Binding-site contacts:
Ligand atom C5 contacts residue ASN801 of chain 1.B at 3.7 Å.
Ligand atom C1 contacts residue ASN801 of chain 1.B at 1.4 Å.
Ligand atom N2 contacts residue ASN801 of chain 1.B at 2.9 Å (h-bond).
Ligand atom C3 contacts residue SER803 of chain 1.B at 4.2 Å.
Ligand atom C7 contacts residue ASN801 of chain 1.B at 3.5 Å.
Ligand atom C4 contacts residue SER803 of chain 1.B at 4.3 Å.
Ligand atom C2 contacts residue ASN801 of chain 1.B at 2.4 Å.
Ligand atom O7 contacts residue ASN801 of chain 1.B at 3.7 Å.
Ligand atom C2 contacts residue SER803 of chain 1.B at 4.2 Å.
Ligand atom C5 contacts residue GLN804 of chain 1.B at 4.0 Å.
Ligand atom C6 contacts residue SER803 of chain 1.B at 4.3 Å.
Ligand atom C3 contacts residue ASN801 of chain 1.B at 3.8 Å.
Ligand atom O5 contacts residue GLN804 of chain 1.B at 4.5 Å.
Ligand atom C5 contacts residue SER803 of chain 1.B at 3.4 Å.
Ligand atom C6 contacts residue GLN804 of chain 1.B at 4.1 Å.
Ligand atom O5 contacts residue ASN801 of chain 1.B at 2.4 Å (h-bond).
Ligand atom C1 contacts residue SER803 of chain 1.B at 3.2 Å.
Ligand atom O5 contacts residue SER803 of chain 1.B at 3.5 Å (h-bond).
Ligand atom C4 contacts residue ASN801 of chain 1.B at 4.2 Å.

Sequence of chain 1.B:
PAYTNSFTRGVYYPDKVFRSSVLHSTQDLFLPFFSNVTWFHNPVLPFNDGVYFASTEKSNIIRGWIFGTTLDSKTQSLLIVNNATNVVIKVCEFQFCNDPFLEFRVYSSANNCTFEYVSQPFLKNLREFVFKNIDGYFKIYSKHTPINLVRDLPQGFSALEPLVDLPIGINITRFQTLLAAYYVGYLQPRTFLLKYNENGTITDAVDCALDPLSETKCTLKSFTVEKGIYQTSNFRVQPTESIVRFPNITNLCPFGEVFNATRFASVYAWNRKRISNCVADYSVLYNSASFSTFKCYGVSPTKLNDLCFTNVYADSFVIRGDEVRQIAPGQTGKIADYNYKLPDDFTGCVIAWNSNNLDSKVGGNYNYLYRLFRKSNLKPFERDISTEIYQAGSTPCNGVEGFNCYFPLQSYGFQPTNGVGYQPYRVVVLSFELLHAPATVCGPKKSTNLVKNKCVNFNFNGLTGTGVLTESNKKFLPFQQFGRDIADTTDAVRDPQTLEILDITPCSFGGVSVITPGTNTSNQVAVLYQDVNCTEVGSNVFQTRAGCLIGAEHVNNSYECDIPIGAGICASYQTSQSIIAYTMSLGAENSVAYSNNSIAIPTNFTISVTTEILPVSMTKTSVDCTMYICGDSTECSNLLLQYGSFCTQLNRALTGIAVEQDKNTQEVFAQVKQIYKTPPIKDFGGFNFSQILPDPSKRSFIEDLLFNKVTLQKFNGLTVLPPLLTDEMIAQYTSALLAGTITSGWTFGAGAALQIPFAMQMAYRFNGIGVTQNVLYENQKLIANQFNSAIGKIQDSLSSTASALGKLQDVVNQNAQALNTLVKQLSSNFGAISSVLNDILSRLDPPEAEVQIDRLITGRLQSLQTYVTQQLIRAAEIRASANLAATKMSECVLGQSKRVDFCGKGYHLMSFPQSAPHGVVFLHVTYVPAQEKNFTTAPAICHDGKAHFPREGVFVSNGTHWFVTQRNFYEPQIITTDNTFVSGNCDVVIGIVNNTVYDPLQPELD

The small molecule below binds the protein below.
Small molecule (SMILES): CC(=O)N[C@@H]1[C@@H](O)[C@H](O)[C@@H](CO)O[C@H]1O